Binding-site contacts:
Ligand atom N2 contacts residue ASN232 of chain 3.D at 2.8 Å (h-bond).
Ligand atom C3 contacts residue GLN408 of chain 3.D at 3.7 Å.
Ligand atom C8 contacts residue CYS347 of chain 3.D at 3.6 Å (hydrophobic).
Ligand atom C1 contacts residue CYS413 of chain 3.D at 3.8 Å (hydrophobic).
Ligand atom C1 contacts residue ASN232 of chain 3.D at 1.4 Å.
Ligand atom C6 contacts residue NAG1 of chain 3.S at 3.9 Å.
Ligand atom O2 contacts residue THR33 of chain 3.D at 4.1 Å.
Ligand atom C4 contacts residue SER415 of chain 3.D at 4.0 Å.
Ligand atom C5 contacts residue SER415 of chain 3.D at 3.8 Å.
Ligand atom N2 contacts residue SER415 of chain 3.D at 3.7 Å.
Ligand atom O4 contacts residue SER415 of chain 3.D at 3.9 Å.
Ligand atom O7 contacts residue CYS413 of chain 3.D at 3.1 Å (h-bond).
Ligand atom O7 contacts residue ARG412 of chain 3.D at 3.9 Å.
Ligand atom C8 contacts residue SER415 of chain 3.D at 3.4 Å.
Ligand atom C7 contacts residue ARG412 of chain 3.D at 3.9 Å.
Ligand atom O3 contacts residue GLN408 of chain 3.D at 2.5 Å (h-bond).
Ligand atom O4 contacts residue CYS413 of chain 3.D at 3.2 Å (h-bond).
Ligand atom C8 contacts residue ARG412 of chain 3.D at 3.2 Å.
Ligand atom O3 contacts residue GLU181 of chain 3.D at 3.4 Å (salt-bridge).
Ligand atom C5 contacts residue ASN232 of chain 3.D at 3.6 Å.
Ligand atom C1 contacts residue SER415 of chain 3.D at 3.5 Å.
Ligand atom C3 contacts residue SER415 of chain 3.D at 3.3 Å.
Ligand atom C8 contacts residue GLY348 of chain 3.D at 3.4 Å.
Ligand atom O4 contacts residue GLN408 of chain 3.D at 3.8 Å.
Ligand atom O7 contacts residue PRO182 of chain 3.D at 3.4 Å.
Ligand atom C2 contacts residue ASN232 of chain 3.D at 2.5 Å.
Ligand atom O5 contacts residue NAG1 of chain 3.S at 3.5 Å.
Ligand atom O7 contacts residue ASN346 of chain 3.D at 3.9 Å.
Ligand atom O5 contacts residue ASN232 of chain 3.D at 2.4 Å (h-bond).
Ligand atom O7 contacts residue CYS347 of chain 3.D at 3.5 Å (h-bond).
Ligand atom C7 contacts residue CYS347 of chain 3.D at 3.9 Å (hydrophobic).
Ligand atom C7 contacts residue SER415 of chain 3.D at 4.0 Å.
Ligand atom C7 contacts residue CYS413 of chain 3.D at 4.0 Å (hydrophobic).
Ligand atom C2 contacts residue SER415 of chain 3.D at 3.7 Å.
Ligand atom N2 contacts residue PRO182 of chain 3.D at 4.0 Å.
Ligand atom O3 contacts residue THR33 of chain 3.D at 2.3 Å (h-bond).
Ligand atom C3 contacts residue THR33 of chain 3.D at 3.7 Å.
Ligand atom O6 contacts residue VAL414 of chain 3.D at 3.9 Å.
Ligand atom C8 contacts residue LEU231 of chain 3.D at 4.1 Å (hydrophobic).
Ligand atom C3 contacts residue ASN232 of chain 3.D at 3.8 Å.

Sequence of chain 3.D:
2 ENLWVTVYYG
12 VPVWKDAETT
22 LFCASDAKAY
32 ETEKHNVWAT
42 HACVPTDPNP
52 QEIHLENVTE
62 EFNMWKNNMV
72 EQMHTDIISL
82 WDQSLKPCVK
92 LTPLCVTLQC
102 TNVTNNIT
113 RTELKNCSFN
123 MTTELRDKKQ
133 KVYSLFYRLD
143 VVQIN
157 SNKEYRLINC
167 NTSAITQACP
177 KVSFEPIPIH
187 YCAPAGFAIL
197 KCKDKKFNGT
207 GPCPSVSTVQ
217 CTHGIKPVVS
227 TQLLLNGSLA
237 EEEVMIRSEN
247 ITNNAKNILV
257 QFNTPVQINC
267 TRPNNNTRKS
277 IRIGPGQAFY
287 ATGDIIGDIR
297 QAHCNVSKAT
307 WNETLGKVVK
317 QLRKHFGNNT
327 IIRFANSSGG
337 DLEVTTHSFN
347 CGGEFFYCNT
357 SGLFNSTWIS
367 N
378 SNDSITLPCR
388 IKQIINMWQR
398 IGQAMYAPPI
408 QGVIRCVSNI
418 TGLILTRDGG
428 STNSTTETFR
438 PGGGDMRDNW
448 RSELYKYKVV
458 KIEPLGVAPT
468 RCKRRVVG

The small molecule below binds the protein below.
Small molecule (SMILES): CC(=O)N[C@H]1[C@H](O[C@H]2[C@H](O)[C@@H](NC(C)=O)CO[C@@H]2CO)O[C@H](CO)[C@@H](O[C@@H]2O[C@H](CO[C@H]3O[C@H](CO[C@H]4O[C@H](CO)[C@@H](O)[C@H](O)[C@@H]4O)[C@@H](O)[C@H](O)[C@@H]3O)[C@@H](O)[C@H](O[C@H]3O[C@H](CO)[C@@H](O)[C@H](O[C@H]4O[C@H](CO)[C@@H](O)[C@H](O)[C@@H]4O)[C@@H]3O)[C@@H]2O)[C@@H]1O